Binding-site contacts:
Ligand atom N9 contacts residue PHE183 of chain 1.A at 3.4 Å.
Ligand atom O3G contacts residue ALA73 of chain 1.A at 2.6 Å (h-bond).
Ligand atom O1A contacts residue GLY21 of chain 1.A at 3.1 Å (h-bond).
Ligand atom O2G contacts residue ALA71 of chain 1.A at 2.6 Å (h-bond).
Ligand atom C3' contacts residue ARG143 of chain 1.A at 3.5 Å.
Ligand atom N1 contacts residue GLY22 of chain 1.A at 3.6 Å.
Ligand atom O2' contacts residue PRO135 of chain 1.A at 3.6 Å.
Ligand atom C2 contacts residue GLY22 of chain 1.A at 3.7 Å.
Ligand atom C3' contacts residue GLU139 of chain 1.A at 3.1 Å.
Ligand atom C2' contacts residue PHE183 of chain 1.A at 3.4 Å (hydrophobic).
Ligand atom C5' contacts residue GLY104 of chain 1.A at 3.2 Å.
Ligand atom C4' contacts residue GLU105 of chain 1.A at 3.6 Å.
Ligand atom O3B contacts residue GLY108 of chain 1.A at 3.1 Å (h-bond).
Ligand atom C2 contacts residue ASP187 of chain 1.A at 3.2 Å.
Ligand atom O3' contacts residue ARG143 of chain 1.A at 3.0 Å (salt-bridge).
Ligand atom O3' contacts residue GLU139 of chain 1.A at 2.5 Å (salt-bridge).
Ligand atom O2B contacts residue GLY20 of chain 1.A at 3.3 Å.
Ligand atom O2G contacts residue GLY70 of chain 1.A at 3.5 Å.
Ligand atom O3G contacts residue ALA71 of chain 1.A at 3.6 Å.
Ligand atom C4 contacts residue PHE183 of chain 1.A at 3.4 Å (hydrophobic).
Ligand atom O4' contacts residue GLY104 of chain 1.A at 3.4 Å.
Ligand atom O6 contacts residue ASN25 of chain 1.A at 2.9 Å (h-bond).
Ligand atom O1A contacts residue GLY22 of chain 1.A at 2.8 Å (h-bond).
Ligand atom O1B contacts residue THR109 of chain 1.A at 3.4 Å (h-bond).
Ligand atom O3G contacts residue GLY72 of chain 1.A at 3.4 Å (h-bond).
Ligand atom C4' contacts residue GLY104 of chain 1.A at 3.4 Å.
Ligand atom N2 contacts residue ASP187 of chain 1.A at 2.9 Å (salt-bridge).
Ligand atom O2G contacts residue THR45 of chain 1.A at 3.6 Å (h-bond).
Ligand atom N2 contacts residue ALA186 of chain 1.A at 3.6 Å.
Ligand atom O2' contacts residue GLU139 of chain 1.A at 2.6 Å (salt-bridge).
Ligand atom O3G contacts residue GLY108 of chain 1.A at 3.0 Å (h-bond).
Ligand atom O2G contacts residue THR109 of chain 1.A at 2.6 Å (h-bond).
Ligand atom O1B contacts residue GLY110 of chain 1.A at 2.8 Å (h-bond).
Ligand atom O2B contacts residue GLY21 of chain 1.A at 2.7 Å (h-bond).
Ligand atom C2' contacts residue GLU139 of chain 1.A at 3.1 Å.
Ligand atom O3B contacts residue THR109 of chain 1.A at 3.2 Å (h-bond).
Ligand atom N1 contacts residue ASP187 of chain 1.A at 2.7 Å (salt-bridge).
Ligand atom C5' contacts residue GLY107 of chain 1.A at 3.6 Å.
Ligand atom N2 contacts residue LEU190 of chain 1.A at 3.7 Å.
Ligand atom C1' contacts residue PHE183 of chain 1.A at 3.6 Å (hydrophobic).

This protein binds this small molecule.
Small molecule (SMILES): Nc1nc2c(ncn2[C@@H]2O[C@H](CO[P](=O)(O)O[P](=O)(O)OP(O)(O)=S)[C@@H](O)[C@H]2O)c(=O)[nH]1

Sequence of chain 1.A:
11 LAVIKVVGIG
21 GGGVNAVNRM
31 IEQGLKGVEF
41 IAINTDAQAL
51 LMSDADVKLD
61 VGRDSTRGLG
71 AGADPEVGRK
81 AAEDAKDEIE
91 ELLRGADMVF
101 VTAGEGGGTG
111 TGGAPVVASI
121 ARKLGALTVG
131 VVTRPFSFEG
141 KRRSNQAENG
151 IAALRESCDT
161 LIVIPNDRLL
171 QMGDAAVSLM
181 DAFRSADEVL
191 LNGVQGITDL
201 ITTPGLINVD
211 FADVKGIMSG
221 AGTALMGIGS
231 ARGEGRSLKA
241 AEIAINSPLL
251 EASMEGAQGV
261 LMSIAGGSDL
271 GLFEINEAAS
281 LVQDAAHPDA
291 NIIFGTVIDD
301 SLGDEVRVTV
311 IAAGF